The protein below binds the small molecule below.
Small molecule (SMILES): CC(C)C[C@@H](NC(=O)[C@H](Cc1ccccc1)NC(=O)c1cnccn1)B(O)O

Binding-site contacts:
Ligand atom B14 contacts residue HIS105 of chain 1.E at 3.6 Å.
Ligand atom C21 contacts residue VAL53 of chain 1.E at 3.6 Å (hydrophobic).
Ligand atom C13 contacts residue MET81 of chain 1.E at 4.0 Å (hydrophobic).
Ligand atom C25 contacts residue THR128 of chain 1.E at 3.9 Å.
Ligand atom O19 contacts residue LEU108 of chain 1.E at 3.4 Å.
Ligand atom C25 contacts residue ILE125 of chain 1.E at 3.7 Å (hydrophobic).
Ligand atom C16 contacts residue MET81 of chain 1.E at 3.9 Å (hydrophobic).
Ligand atom O23 contacts residue VAL53 of chain 1.E at 3.0 Å (h-bond).
Ligand atom C18 contacts residue PRO107 of chain 1.E at 3.4 Å (hydrophobic).
Ligand atom C15 contacts residue SER80 of chain 1.E at 3.2 Å.
Ligand atom O23 contacts residue SER52 of chain 1.E at 3.8 Å.
Ligand atom N03 contacts residue GLY51 of chain 1.E at 2.4 Å (h-bond).
Ligand atom C17 contacts residue LEU132 of chain 1.E at 3.7 Å (hydrophobic).
Ligand atom O20 contacts residue GLY50 of chain 1.E at 4.0 Å.
Ligand atom O04 contacts residue PRO107 of chain 1.E at 3.5 Å.
Ligand atom N24 contacts residue VAL53 of chain 1.E at 3.8 Å.
Ligand atom C17 contacts residue MET81 of chain 1.E at 3.4 Å (hydrophobic).
Ligand atom C02 contacts residue LEU108 of chain 1.E at 4.0 Å (hydrophobic).
Ligand atom O19 contacts residue HIS105 of chain 1.E at 2.7 Å (h-bond).
Ligand atom C22 contacts residue LEU108 of chain 1.E at 4.0 Å (hydrophobic).
Ligand atom C18 contacts residue SER80 of chain 1.E at 4.0 Å.
Ligand atom C05 contacts residue LEU108 of chain 1.E at 3.6 Å (hydrophobic).
Ligand atom C02 contacts residue GLY51 of chain 1.E at 3.5 Å.
Ligand atom O04 contacts residue LEU108 of chain 1.E at 2.9 Å (h-bond).
Ligand atom O20 contacts residue SER80 of chain 1.E at 2.5 Å (h-bond).
Ligand atom C21 contacts residue LEU108 of chain 1.E at 3.8 Å (hydrophobic).
Ligand atom C26 contacts residue HIS124 of chain 1.E at 3.5 Å.
Ligand atom B14 contacts residue SER80 of chain 1.E at 1.9 Å.
Ligand atom C16 contacts residue SER80 of chain 1.E at 3.0 Å.
Ligand atom C18 contacts residue HIS105 of chain 1.E at 3.0 Å.
Ligand atom O19 contacts residue SER80 of chain 1.E at 2.5 Å (h-bond).
Ligand atom C01 contacts residue GLY51 of chain 1.E at 3.7 Å.
Ligand atom O20 contacts residue GLY51 of chain 1.E at 3.4 Å (h-bond).
Ligand atom C13 contacts residue GLY51 of chain 1.E at 3.2 Å.
Ligand atom B14 contacts residue GLY51 of chain 1.E at 4.0 Å.
Ligand atom N12 contacts residue LEU108 of chain 1.E at 2.7 Å (h-bond).
Ligand atom C18 contacts residue GLN106 of chain 1.E at 3.4 Å.
Ligand atom C15 contacts residue PRO107 of chain 1.E at 4.0 Å (hydrophobic).
Ligand atom C13 contacts residue SER80 of chain 1.E at 2.7 Å.
Ligand atom C01 contacts residue LEU108 of chain 1.E at 3.5 Å (hydrophobic).

Sequence of chain 1.E:
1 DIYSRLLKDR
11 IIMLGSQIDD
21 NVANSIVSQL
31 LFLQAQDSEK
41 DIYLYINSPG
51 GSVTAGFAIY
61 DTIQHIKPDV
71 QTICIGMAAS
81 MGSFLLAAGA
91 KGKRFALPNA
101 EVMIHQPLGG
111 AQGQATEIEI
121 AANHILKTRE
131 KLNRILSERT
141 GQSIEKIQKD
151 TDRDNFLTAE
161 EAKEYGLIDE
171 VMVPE